Binding-site contacts:
Ligand atom O3 contacts residue TRP364 of chain 3.A at 3.8 Å.
Ligand atom C4 contacts residue ASN308 of chain 3.A at 4.2 Å.
Ligand atom C3 contacts residue TRP364 of chain 3.A at 4.2 Å (hydrophobic).
Ligand atom C2 contacts residue TRP364 of chain 3.A at 3.6 Å (hydrophobic).
Ligand atom C3 contacts residue ASN308 of chain 3.A at 3.8 Å.
Ligand atom C7 contacts residue ASN308 of chain 3.A at 3.8 Å.
Ligand atom C1 contacts residue ASN308 of chain 3.A at 1.4 Å.
Ligand atom N2 contacts residue ASN308 of chain 3.A at 2.9 Å (h-bond).
Ligand atom C4 contacts residue TRP364 of chain 3.A at 4.2 Å (hydrophobic).
Ligand atom O7 contacts residue ASN308 of chain 3.A at 4.2 Å.
Ligand atom C5 contacts residue ASN308 of chain 3.A at 3.7 Å.
Ligand atom N2 contacts residue TRP364 of chain 3.A at 4.4 Å.
Ligand atom C7 contacts residue TRP364 of chain 3.A at 4.3 Å (hydrophobic).
Ligand atom O5 contacts residue ASN308 of chain 3.A at 2.4 Å (h-bond).
Ligand atom O7 contacts residue TRP364 of chain 3.A at 3.3 Å.
Ligand atom C2 contacts residue ASN308 of chain 3.A at 2.5 Å.
Ligand atom O5 contacts residue TRP364 of chain 3.A at 4.3 Å.
Ligand atom C1 contacts residue TRP364 of chain 3.A at 4.4 Å (hydrophobic).

Sequence of chain 3.A:
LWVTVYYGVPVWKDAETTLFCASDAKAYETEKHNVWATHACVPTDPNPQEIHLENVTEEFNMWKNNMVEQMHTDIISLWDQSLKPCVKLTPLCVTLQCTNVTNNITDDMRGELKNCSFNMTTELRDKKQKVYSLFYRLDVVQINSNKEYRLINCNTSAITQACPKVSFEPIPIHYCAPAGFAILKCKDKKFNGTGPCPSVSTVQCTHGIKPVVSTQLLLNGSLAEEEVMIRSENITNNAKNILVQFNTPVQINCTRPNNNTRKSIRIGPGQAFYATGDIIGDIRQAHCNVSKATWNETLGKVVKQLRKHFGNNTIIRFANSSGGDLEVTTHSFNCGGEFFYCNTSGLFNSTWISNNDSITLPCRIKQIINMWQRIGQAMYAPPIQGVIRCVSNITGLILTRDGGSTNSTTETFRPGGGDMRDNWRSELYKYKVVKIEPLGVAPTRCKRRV

This protein binds this small molecule.
Small molecule (SMILES): CC(=O)N[C@@H]1[C@@H](O)[C@H](O)[C@@H](CO)O[C@H]1O